Sequence of chain 1.D:
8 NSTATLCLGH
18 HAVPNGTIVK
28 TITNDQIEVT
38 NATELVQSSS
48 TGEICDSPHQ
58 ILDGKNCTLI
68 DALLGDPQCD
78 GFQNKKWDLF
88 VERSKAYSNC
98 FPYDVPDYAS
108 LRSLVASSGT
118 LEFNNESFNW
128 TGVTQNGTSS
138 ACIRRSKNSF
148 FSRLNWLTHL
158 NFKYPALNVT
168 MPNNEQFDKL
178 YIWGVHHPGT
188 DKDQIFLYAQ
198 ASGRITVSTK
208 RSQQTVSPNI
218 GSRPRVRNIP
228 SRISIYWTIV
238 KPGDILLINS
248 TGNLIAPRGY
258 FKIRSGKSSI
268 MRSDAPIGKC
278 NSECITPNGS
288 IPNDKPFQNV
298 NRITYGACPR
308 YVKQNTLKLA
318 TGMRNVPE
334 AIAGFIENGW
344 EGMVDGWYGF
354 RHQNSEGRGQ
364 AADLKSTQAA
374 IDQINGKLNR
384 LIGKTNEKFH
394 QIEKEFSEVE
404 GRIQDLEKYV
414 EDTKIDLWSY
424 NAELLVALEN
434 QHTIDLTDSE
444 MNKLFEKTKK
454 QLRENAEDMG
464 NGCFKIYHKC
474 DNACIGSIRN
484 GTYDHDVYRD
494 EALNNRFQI

This protein binds this small molecule.
Small molecule (SMILES): CC(=O)N[C@@H]1[C@@H](O)[C@H](O)[C@@H](CO)O[C@H]1O

Binding-site contacts:
Ligand atom O5 contacts residue ASN133 of chain 1.D at 2.3 Å (h-bond).
Ligand atom C2 contacts residue ASN133 of chain 1.D at 2.5 Å.
Ligand atom O5 contacts residue ARG255 of chain 1.D at 3.7 Å.
Ligand atom O7 contacts residue ASN133 of chain 1.D at 3.4 Å (h-bond).
Ligand atom C6 contacts residue ARG255 of chain 1.D at 4.3 Å.
Ligand atom C7 contacts residue ASN133 of chain 1.D at 3.4 Å.
Ligand atom C5 contacts residue ASN133 of chain 1.D at 3.6 Å.
Ligand atom N2 contacts residue ASN133 of chain 1.D at 3.0 Å (h-bond).
Ligand atom N2 contacts residue GLN132 of chain 1.D at 4.1 Å.
Ligand atom C3 contacts residue ASN133 of chain 1.D at 3.8 Å.
Ligand atom C5 contacts residue ARG255 of chain 1.D at 3.9 Å.
Ligand atom C4 contacts residue ASN133 of chain 1.D at 4.2 Å.
Ligand atom O6 contacts residue ASN133 of chain 1.D at 4.2 Å.
Ligand atom O6 contacts residue ARG255 of chain 1.D at 3.5 Å (salt-bridge).
Ligand atom C1 contacts residue ARG255 of chain 1.D at 3.9 Å.
Ligand atom C8 contacts residue GLN132 of chain 1.D at 4.0 Å.
Ligand atom C1 contacts residue ASN133 of chain 1.D at 1.4 Å.
Ligand atom C7 contacts residue GLN132 of chain 1.D at 4.4 Å.